Sequence of chain 1.A:
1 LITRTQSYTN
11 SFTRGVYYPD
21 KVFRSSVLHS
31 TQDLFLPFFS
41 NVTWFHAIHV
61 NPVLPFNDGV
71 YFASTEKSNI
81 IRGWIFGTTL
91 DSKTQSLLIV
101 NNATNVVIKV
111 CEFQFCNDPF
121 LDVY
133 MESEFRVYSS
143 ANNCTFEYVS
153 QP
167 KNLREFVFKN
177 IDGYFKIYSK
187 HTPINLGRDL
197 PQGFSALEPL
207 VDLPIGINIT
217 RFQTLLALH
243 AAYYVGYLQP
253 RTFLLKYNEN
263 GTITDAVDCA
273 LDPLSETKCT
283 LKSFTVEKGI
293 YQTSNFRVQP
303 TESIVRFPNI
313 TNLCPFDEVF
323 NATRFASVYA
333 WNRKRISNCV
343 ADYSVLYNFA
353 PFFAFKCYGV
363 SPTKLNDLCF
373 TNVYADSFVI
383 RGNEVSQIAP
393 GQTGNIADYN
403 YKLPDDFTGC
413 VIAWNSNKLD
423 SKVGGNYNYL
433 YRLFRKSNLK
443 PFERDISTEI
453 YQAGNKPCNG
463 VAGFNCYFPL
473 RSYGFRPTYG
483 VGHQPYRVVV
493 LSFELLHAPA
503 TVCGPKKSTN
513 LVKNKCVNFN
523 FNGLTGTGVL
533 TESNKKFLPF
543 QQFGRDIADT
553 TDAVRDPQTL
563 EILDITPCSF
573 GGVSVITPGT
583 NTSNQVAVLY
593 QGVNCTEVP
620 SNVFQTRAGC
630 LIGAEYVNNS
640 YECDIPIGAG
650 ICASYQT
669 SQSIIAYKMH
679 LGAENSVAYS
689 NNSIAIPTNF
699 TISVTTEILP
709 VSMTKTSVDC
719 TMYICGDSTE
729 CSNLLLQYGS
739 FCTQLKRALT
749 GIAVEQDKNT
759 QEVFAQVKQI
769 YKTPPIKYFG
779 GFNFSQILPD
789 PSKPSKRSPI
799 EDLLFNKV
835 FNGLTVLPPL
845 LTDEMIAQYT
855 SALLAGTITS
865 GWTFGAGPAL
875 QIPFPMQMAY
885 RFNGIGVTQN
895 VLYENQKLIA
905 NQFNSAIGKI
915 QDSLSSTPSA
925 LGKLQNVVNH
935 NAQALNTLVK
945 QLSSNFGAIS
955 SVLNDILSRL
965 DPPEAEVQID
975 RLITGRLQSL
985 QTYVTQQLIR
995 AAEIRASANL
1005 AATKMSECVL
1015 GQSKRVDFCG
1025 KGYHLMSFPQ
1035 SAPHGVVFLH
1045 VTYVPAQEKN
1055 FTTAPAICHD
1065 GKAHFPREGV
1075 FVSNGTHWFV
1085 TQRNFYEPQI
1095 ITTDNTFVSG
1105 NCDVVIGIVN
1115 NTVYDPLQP

This protein binds this small molecule.
Small molecule (SMILES): CC(=O)N[C@H]1[C@H](O[C@H]2[C@H](O)[C@@H](NC(C)=O)CO[C@@H]2CO)O[C@H](CO)[C@@H](O)[C@@H]1O

Binding-site contacts:
Ligand atom N2 contacts residue THR1080 of chain 1.A at 3.5 Å (h-bond).
Ligand atom O7 contacts residue HIS1081 of chain 1.A at 4.3 Å.
Ligand atom N2 contacts residue ASN1078 of chain 1.A at 2.9 Å (h-bond).
Ligand atom C5 contacts residue PHE1083 of chain 1.A at 4.0 Å (hydrophobic).
Ligand atom C3 contacts residue HIS1081 of chain 1.A at 3.8 Å.
Ligand atom C6 contacts residue PHE1083 of chain 1.A at 3.4 Å (hydrophobic).
Ligand atom C5 contacts residue HIS1081 of chain 1.A at 3.9 Å.
Ligand atom C3 contacts residue ASN1078 of chain 1.A at 3.8 Å.
Ligand atom C2 contacts residue THR1080 of chain 1.A at 4.0 Å.
Ligand atom O3 contacts residue HIS1081 of chain 1.A at 4.5 Å.
Ligand atom C4 contacts residue HIS1081 of chain 1.A at 4.1 Å.
Ligand atom O3 contacts residue THR1080 of chain 1.A at 4.3 Å.
Ligand atom C5 contacts residue ASN1078 of chain 1.A at 3.7 Å.
Ligand atom C7 contacts residue HIS1081 of chain 1.A at 4.1 Å.
Ligand atom O5 contacts residue PHE1083 of chain 1.A at 4.1 Å.
Ligand atom O7 contacts residue ASN1078 of chain 1.A at 3.1 Å (h-bond).
Ligand atom C7 contacts residue ASN1078 of chain 1.A at 3.2 Å.
Ligand atom N2 contacts residue HIS1081 of chain 1.A at 4.3 Å.
Ligand atom O6 contacts residue PHE1083 of chain 1.A at 4.5 Å.
Ligand atom C3 contacts residue THR1080 of chain 1.A at 3.7 Å.
Ligand atom C1 contacts residue ASN1078 of chain 1.A at 1.4 Å.
Ligand atom C1 contacts residue THR1080 of chain 1.A at 4.2 Å.
Ligand atom C4 contacts residue ASN1078 of chain 1.A at 4.2 Å.
Ligand atom C8 contacts residue ASN1078 of chain 1.A at 3.7 Å.
Ligand atom C8 contacts residue HIS1081 of chain 1.A at 4.2 Å.
Ligand atom O4 contacts residue HIS1081 of chain 1.A at 3.6 Å.
Ligand atom C2 contacts residue ASN1078 of chain 1.A at 2.4 Å.
Ligand atom O5 contacts residue ASN1078 of chain 1.A at 2.4 Å (h-bond).